A small-molecule ligand and the protein it binds are described below.
Small molecule (SMILES): CC(C)C[C@H](N)C(=O)N[C@@H](Cc1ccc(O)cc1)C(=O)N[C@@H](CC1CCCCC1)C(=O)N[C@@H](CC1CCCCC1)C(=O)N1CCC[C@H]1C(=O)N[C@@H](CCCN=C(N)N)C(=O)N1CCC[C@H]1C(=O)N[C@H](C(N)=O)[C@@H](C)O

Binding-site contacts:
Ligand atom O contacts residue MET16 of chain 1.B at 2.8 Å (h-bond).
Ligand atom O contacts residue SER39 of chain 1.B at 3.0 Å (h-bond).
Ligand atom O contacts residue THR15 of chain 1.B at 3.3 Å.
Ligand atom CB contacts residue THR49 of chain 1.B at 3.4 Å.
Ligand atom O contacts residue PHE38 of chain 1.B at 3.4 Å.
Ligand atom C contacts residue GLN45 of chain 1.B at 3.4 Å.
Ligand atom CD2 contacts residue PHE38 of chain 1.B at 3.8 Å (hydrophobic).
Ligand atom CE1 contacts residue ILE50 of chain 1.B at 3.7 Å (hydrophobic).
Ligand atom CD1 contacts residue THR40 of chain 1.B at 3.3 Å.
Ligand atom O contacts residue THR49 of chain 1.B at 3.0 Å (h-bond).
Ligand atom CD1 contacts residue VAL37 of chain 1.B at 3.7 Å (hydrophobic).
Ligand atom CD2 contacts residue GLY80 of chain 1.B at 3.4 Å.
Ligand atom CB contacts residue VAL48 of chain 1.B at 3.6 Å (hydrophobic).
Ligand atom CD contacts residue GLU14 of chain 1.B at 3.4 Å.
Ligand atom CD2 contacts residue THR40 of chain 1.B at 3.6 Å.
Ligand atom CE2 contacts residue GLU14 of chain 1.B at 3.4 Å.
Ligand atom C contacts residue SER39 of chain 1.B at 3.5 Å.
Ligand atom CE1 contacts residue THR49 of chain 1.B at 3.8 Å.
Ligand atom CA contacts residue SER39 of chain 1.B at 3.3 Å.
Ligand atom CZ contacts residue GLY80 of chain 1.B at 3.6 Å.
Ligand atom O contacts residue GLN45 of chain 1.B at 3.5 Å (h-bond).
Ligand atom CG contacts residue THR40 of chain 1.B at 3.7 Å.
Ligand atom N contacts residue THR49 of chain 1.B at 3.5 Å (h-bond).
Ligand atom CA contacts residue ALA47 of chain 1.B at 3.6 Å (hydrophobic).
Ligand atom O contacts residue GLN45 of chain 1.B at 2.9 Å (h-bond).
Ligand atom O contacts residue ALA41 of chain 1.B at 3.3 Å (h-bond).
Ligand atom CA contacts residue GLN45 of chain 1.B at 3.7 Å.
Ligand atom CE2 contacts residue ILE13 of chain 1.B at 3.3 Å (hydrophobic).
Ligand atom N contacts residue SER39 of chain 1.B at 2.8 Å (h-bond).
Ligand atom O contacts residue VAL48 of chain 1.B at 3.3 Å.
Ligand atom CG contacts residue ASN70 of chain 1.B at 3.8 Å.
Ligand atom CA contacts residue THR49 of chain 1.B at 3.1 Å.
Ligand atom CE1 contacts residue GLY80 of chain 1.B at 3.6 Å.
Ligand atom CG contacts residue THR49 of chain 1.B at 3.5 Å.
Ligand atom CG contacts residue GLU14 of chain 1.B at 3.0 Å.
Ligand atom CB contacts residue ALA41 of chain 1.B at 3.8 Å (hydrophobic).
Ligand atom N contacts residue GLN45 of chain 1.B at 3.3 Å (h-bond).
Ligand atom CB contacts residue SER39 of chain 1.B at 3.6 Å.
Ligand atom CZ contacts residue ILE13 of chain 1.B at 3.2 Å (hydrophobic).
Ligand atom CD contacts residue ALA47 of chain 1.B at 3.6 Å (hydrophobic).

Sequence of chain 1.B:
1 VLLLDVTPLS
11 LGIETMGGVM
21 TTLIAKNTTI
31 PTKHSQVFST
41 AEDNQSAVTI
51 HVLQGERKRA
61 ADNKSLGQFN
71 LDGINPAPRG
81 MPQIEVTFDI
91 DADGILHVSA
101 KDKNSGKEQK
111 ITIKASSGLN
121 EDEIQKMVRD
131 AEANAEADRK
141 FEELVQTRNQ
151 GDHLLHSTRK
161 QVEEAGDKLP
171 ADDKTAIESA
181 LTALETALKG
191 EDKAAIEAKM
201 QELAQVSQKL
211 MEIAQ